Binding-site contacts:
Ligand atom C5 contacts residue THR200 of chain 1.A at 3.5 Å.
Ligand atom C5 contacts residue ASN153 of chain 1.A at 3.6 Å.
Ligand atom C8 contacts residue GLY152 of chain 1.A at 4.1 Å.
Ligand atom O4 contacts residue THR200 of chain 1.A at 4.2 Å.
Ligand atom C5 contacts residue ALA201 of chain 1.A at 4.0 Å (hydrophobic).
Ligand atom C4 contacts residue ASN153 of chain 1.A at 4.2 Å.
Ligand atom C3 contacts residue ASN153 of chain 1.A at 3.8 Å.
Ligand atom C1 contacts residue THR200 of chain 1.A at 3.8 Å.
Ligand atom C3 contacts residue THR200 of chain 1.A at 3.9 Å.
Ligand atom O5 contacts residue ASN153 of chain 1.A at 2.3 Å (h-bond).
Ligand atom O5 contacts residue ALA201 of chain 1.A at 3.3 Å.
Ligand atom C7 contacts residue ASN153 of chain 1.A at 3.6 Å.
Ligand atom O6 contacts residue LEU5 of chain 1.A at 4.2 Å.
Ligand atom O6 contacts residue ALA201 of chain 1.A at 4.5 Å.
Ligand atom O7 contacts residue CYS198 of chain 1.A at 3.9 Å.
Ligand atom N2 contacts residue ASN153 of chain 1.A at 3.0 Å (h-bond).
Ligand atom C1 contacts residue ASN153 of chain 1.A at 1.4 Å.
Ligand atom O7 contacts residue ASN153 of chain 1.A at 3.7 Å.
Ligand atom C4 contacts residue THR200 of chain 1.A at 4.1 Å.
Ligand atom O7 contacts residue LEU5 of chain 1.A at 3.5 Å.
Ligand atom C6 contacts residue ALA201 of chain 1.A at 3.8 Å (hydrophobic).
Ligand atom C6 contacts residue LEU5 of chain 1.A at 3.8 Å (hydrophobic).
Ligand atom C7 contacts residue LEU5 of chain 1.A at 4.2 Å (hydrophobic).
Ligand atom C1 contacts residue ALA201 of chain 1.A at 4.2 Å (hydrophobic).
Ligand atom C5 contacts residue LEU5 of chain 1.A at 4.2 Å (hydrophobic).
Ligand atom O7 contacts residue THR200 of chain 1.A at 3.6 Å (h-bond).
Ligand atom O4 contacts residue LEU5 of chain 1.A at 4.0 Å.
Ligand atom C2 contacts residue THR200 of chain 1.A at 4.4 Å.
Ligand atom C2 contacts residue ASN153 of chain 1.A at 2.5 Å.
Ligand atom C8 contacts residue PRO197 of chain 1.A at 4.0 Å (hydrophobic).
Ligand atom O5 contacts residue THR200 of chain 1.A at 4.0 Å.

Sequence of chain 1.A:
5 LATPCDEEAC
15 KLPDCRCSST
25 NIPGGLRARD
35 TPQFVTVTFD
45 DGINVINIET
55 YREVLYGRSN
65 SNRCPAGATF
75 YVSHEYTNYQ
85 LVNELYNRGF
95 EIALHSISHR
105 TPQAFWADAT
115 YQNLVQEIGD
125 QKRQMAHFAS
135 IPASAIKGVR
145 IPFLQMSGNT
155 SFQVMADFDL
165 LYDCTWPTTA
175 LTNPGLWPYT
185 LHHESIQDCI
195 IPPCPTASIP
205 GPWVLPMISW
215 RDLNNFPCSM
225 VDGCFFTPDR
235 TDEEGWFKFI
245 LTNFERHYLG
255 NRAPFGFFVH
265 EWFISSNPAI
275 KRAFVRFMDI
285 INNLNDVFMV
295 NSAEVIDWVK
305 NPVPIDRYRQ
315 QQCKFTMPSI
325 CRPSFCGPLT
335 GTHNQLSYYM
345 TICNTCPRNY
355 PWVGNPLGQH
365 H

The protein below binds the small molecule below.
Small molecule (SMILES): CC(=O)N[C@H]1[C@H](O[C@H]2[C@H](O)[C@@H](NC(C)=O)CO[C@@H]2CO)O[C@H](CO)[C@@H](O)[C@@H]1O